Sequence of chain 1.H:
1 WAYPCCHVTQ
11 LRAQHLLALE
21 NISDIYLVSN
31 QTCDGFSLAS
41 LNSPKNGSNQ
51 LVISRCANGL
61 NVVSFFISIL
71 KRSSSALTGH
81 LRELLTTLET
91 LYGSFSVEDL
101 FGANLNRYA

Binding-site contacts:
Ligand atom C3 contacts residue ASN46 of chain 1.H at 3.9 Å.
Ligand atom N2 contacts residue GLY47 of chain 1.H at 3.2 Å.
Ligand atom C2 contacts residue ASN46 of chain 1.H at 2.6 Å.
Ligand atom C1 contacts residue GLY47 of chain 1.H at 3.6 Å.
Ligand atom C7 contacts residue GLY47 of chain 1.H at 4.0 Å.
Ligand atom C5 contacts residue ASN46 of chain 1.H at 3.7 Å.
Ligand atom C1 contacts residue ASN46 of chain 1.H at 1.5 Å.
Ligand atom N2 contacts residue ASN46 of chain 1.H at 3.0 Å (h-bond).
Ligand atom C2 contacts residue GLY47 of chain 1.H at 4.0 Å.
Ligand atom C4 contacts residue ASN46 of chain 1.H at 4.3 Å.
Ligand atom O7 contacts residue GLY47 of chain 1.H at 4.1 Å.
Ligand atom O5 contacts residue ASN46 of chain 1.H at 2.5 Å (h-bond).
Ligand atom C7 contacts residue ASN46 of chain 1.H at 4.0 Å.

The protein below binds the small molecule below.
Small molecule (SMILES): CC(=O)N[C@@H]1[C@@H](O)[C@H](O)[C@@H](CO)O[C@H]1O